Sequence of chain 4.A:
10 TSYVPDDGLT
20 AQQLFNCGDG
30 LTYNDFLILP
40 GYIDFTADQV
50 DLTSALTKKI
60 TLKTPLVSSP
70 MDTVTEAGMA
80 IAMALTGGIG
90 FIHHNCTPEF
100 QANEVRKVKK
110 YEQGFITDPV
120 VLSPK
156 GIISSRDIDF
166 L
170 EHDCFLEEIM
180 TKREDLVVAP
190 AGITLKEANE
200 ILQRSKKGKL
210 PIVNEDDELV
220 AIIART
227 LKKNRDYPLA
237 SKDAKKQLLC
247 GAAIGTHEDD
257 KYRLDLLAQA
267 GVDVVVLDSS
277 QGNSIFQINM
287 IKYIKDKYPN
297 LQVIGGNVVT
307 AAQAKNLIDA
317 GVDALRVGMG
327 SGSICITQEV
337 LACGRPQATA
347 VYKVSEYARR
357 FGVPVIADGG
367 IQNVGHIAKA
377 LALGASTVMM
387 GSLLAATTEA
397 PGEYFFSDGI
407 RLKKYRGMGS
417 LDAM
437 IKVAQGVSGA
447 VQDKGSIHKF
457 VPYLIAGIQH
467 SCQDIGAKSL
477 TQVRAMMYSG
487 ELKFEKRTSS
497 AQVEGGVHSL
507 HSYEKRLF

The protein below binds the small molecule below.
Small molecule (SMILES): COc1c(C)c2c(c(O)c1CCO[P](=O)(O)C[P](=O)(O)OC[C@H]1O[C@@H](n3cnc4c(N)ncnc43)[C@H](O)[C@@H]1O)C(=O)OC2

Binding-site contacts:
Ligand atom O25 contacts residue GLN469 of chain 2.A at 2.7 Å (h-bond).
Ligand atom O50 contacts residue GLY326 of chain 4.A at 3.3 Å (h-bond).
Ligand atom C52 contacts residue ASN303 of chain 4.A at 3.5 Å.
Ligand atom C40 contacts residue RVP1 of chain 4.D at 3.6 Å.
Ligand atom N18 contacts residue HIS253 of chain 4.A at 3.5 Å.
Ligand atom C19 contacts residue HIS253 of chain 4.A at 3.7 Å.
Ligand atom C52 contacts residue SER275 of chain 4.A at 3.6 Å.
Ligand atom C34 contacts residue SER276 of chain 4.A at 3.5 Å.
Ligand atom O31 contacts residue GLN441 of chain 4.A at 3.1 Å (h-bond).
Ligand atom C34 contacts residue SER275 of chain 4.A at 3.4 Å.
Ligand atom O30 contacts residue SER276 of chain 4.A at 2.5 Å (h-bond).
Ligand atom C13 contacts residue PHE282 of chain 4.A at 3.2 Å (hydrophobic).
Ligand atom C52 contacts residue ARG322 of chain 4.A at 3.5 Å.
Ligand atom O44 contacts residue ASP274 of chain 4.A at 3.6 Å.
Ligand atom C52 contacts residue RVP1 of chain 4.D at 3.3 Å.
Ligand atom O50 contacts residue GLY324 of chain 4.A at 3.4 Å (h-bond).
Ligand atom O50 contacts residue MET325 of chain 4.A at 3.4 Å.
Ligand atom C14 contacts residue PHE282 of chain 4.A at 3.6 Å (hydrophobic).
Ligand atom C42 contacts residue CYS331 of chain 4.A at 3.5 Å (hydrophobic).
Ligand atom O44 contacts residue SER275 of chain 4.A at 3.2 Å (h-bond).
Ligand atom N11 contacts residue THR252 of chain 4.A at 3.5 Å (h-bond).
Ligand atom O43 contacts residue THR333 of chain 4.A at 2.9 Å (h-bond).
Ligand atom N15 contacts residue THR252 of chain 4.A at 3.5 Å (h-bond).
Ligand atom O31 contacts residue RVP1 of chain 4.D at 3.2 Å (h-bond).
Ligand atom N11 contacts residue PHE282 of chain 4.A at 3.0 Å.
Ligand atom P35 contacts residue SER276 of chain 4.A at 3.6 Å.
Ligand atom N15 contacts residue PHE282 of chain 4.A at 3.6 Å.
Ligand atom O43 contacts residue CYS331 of chain 4.A at 2.8 Å (h-bond).
Ligand atom C49 contacts residue GLY324 of chain 4.A at 3.4 Å.
Ligand atom C42 contacts residue GLY326 of chain 4.A at 3.7 Å.
Ligand atom C17 contacts residue HIS253 of chain 4.A at 3.6 Å.
Ligand atom O43 contacts residue GLY326 of chain 4.A at 3.3 Å (h-bond).
Ligand atom O31 contacts residue THR333 of chain 4.A at 3.0 Å (h-bond).
Ligand atom C26 contacts residue GLN469 of chain 2.A at 3.5 Å.
Ligand atom C41 contacts residue SER276 of chain 4.A at 3.6 Å.
Ligand atom C52 contacts residue ASP274 of chain 4.A at 3.4 Å.
Ligand atom O29 contacts residue ASP274 of chain 4.A at 3.7 Å.
Ligand atom N12 contacts residue PHE282 of chain 4.A at 3.6 Å.
Ligand atom C40 contacts residue SER276 of chain 4.A at 3.6 Å.
Ligand atom C49 contacts residue ASN303 of chain 4.A at 3.2 Å.

Sequence of chain 2.A:
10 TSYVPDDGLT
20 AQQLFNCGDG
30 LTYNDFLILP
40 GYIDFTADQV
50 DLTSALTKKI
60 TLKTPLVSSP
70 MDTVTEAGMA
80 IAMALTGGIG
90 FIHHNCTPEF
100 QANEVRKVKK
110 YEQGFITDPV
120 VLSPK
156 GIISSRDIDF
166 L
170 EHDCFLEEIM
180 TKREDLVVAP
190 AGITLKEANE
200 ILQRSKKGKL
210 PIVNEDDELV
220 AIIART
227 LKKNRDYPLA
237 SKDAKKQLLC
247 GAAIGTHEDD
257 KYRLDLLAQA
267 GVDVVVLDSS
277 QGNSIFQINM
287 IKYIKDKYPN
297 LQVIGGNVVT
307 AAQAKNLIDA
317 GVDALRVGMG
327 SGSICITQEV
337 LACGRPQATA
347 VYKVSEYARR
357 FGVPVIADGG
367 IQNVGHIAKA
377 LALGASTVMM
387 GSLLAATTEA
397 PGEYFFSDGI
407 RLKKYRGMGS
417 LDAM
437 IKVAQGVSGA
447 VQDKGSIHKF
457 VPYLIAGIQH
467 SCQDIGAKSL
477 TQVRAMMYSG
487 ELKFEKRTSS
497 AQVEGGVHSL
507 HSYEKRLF